Binding-site contacts:
Ligand atom C8 contacts residue ILE152 of chain 45.A at 4.3 Å (hydrophobic).
Ligand atom C8 contacts residue VAL153 of chain 45.A at 4.4 Å (hydrophobic).
Ligand atom O5 contacts residue ASN154 of chain 45.A at 2.4 Å (h-bond).
Ligand atom C4 contacts residue ASN154 of chain 45.A at 4.3 Å.
Ligand atom N2 contacts residue ASN154 of chain 45.A at 3.0 Å (h-bond).
Ligand atom C2 contacts residue ASN154 of chain 45.A at 2.5 Å.
Ligand atom O7 contacts residue ASP161 of chain 45.A at 3.7 Å.
Ligand atom C8 contacts residue ASN154 of chain 45.A at 4.1 Å.
Ligand atom O5 contacts residue THR160 of chain 45.A at 3.2 Å.
Ligand atom O6 contacts residue HIS158 of chain 45.A at 3.4 Å (h-bond).
Ligand atom C6 contacts residue THR160 of chain 45.A at 3.7 Å.
Ligand atom O5 contacts residue HIS158 of chain 45.A at 3.8 Å.
Ligand atom O7 contacts residue THR160 of chain 45.A at 2.5 Å.
Ligand atom C7 contacts residue ASN154 of chain 45.A at 3.0 Å.
Ligand atom C7 contacts residue THR160 of chain 45.A at 3.4 Å.
Ligand atom C1 contacts residue THR160 of chain 45.A at 3.0 Å.
Ligand atom O7 contacts residue ASN154 of chain 45.A at 2.7 Å (h-bond).
Ligand atom C5 contacts residue ASN154 of chain 45.A at 3.8 Å.
Ligand atom C6 contacts residue HIS158 of chain 45.A at 4.0 Å.
Ligand atom C4 contacts residue THR160 of chain 45.A at 3.6 Å.
Ligand atom C1 contacts residue ASN154 of chain 45.A at 1.6 Å.
Ligand atom O3 contacts residue THR160 of chain 45.A at 4.3 Å.
Ligand atom N2 contacts residue THR160 of chain 45.A at 3.5 Å.
Ligand atom C2 contacts residue THR160 of chain 45.A at 2.7 Å.
Ligand atom C3 contacts residue THR160 of chain 45.A at 3.9 Å.
Ligand atom C3 contacts residue ASN154 of chain 45.A at 3.9 Å.
Ligand atom C5 contacts residue THR160 of chain 45.A at 3.7 Å.

This protein binds this small molecule.
Small molecule (SMILES): CC(=O)N[C@@H]1[C@@H](O)[C@H](O)[C@@H](CO)O[C@H]1O

Sequence of chain 45.A:
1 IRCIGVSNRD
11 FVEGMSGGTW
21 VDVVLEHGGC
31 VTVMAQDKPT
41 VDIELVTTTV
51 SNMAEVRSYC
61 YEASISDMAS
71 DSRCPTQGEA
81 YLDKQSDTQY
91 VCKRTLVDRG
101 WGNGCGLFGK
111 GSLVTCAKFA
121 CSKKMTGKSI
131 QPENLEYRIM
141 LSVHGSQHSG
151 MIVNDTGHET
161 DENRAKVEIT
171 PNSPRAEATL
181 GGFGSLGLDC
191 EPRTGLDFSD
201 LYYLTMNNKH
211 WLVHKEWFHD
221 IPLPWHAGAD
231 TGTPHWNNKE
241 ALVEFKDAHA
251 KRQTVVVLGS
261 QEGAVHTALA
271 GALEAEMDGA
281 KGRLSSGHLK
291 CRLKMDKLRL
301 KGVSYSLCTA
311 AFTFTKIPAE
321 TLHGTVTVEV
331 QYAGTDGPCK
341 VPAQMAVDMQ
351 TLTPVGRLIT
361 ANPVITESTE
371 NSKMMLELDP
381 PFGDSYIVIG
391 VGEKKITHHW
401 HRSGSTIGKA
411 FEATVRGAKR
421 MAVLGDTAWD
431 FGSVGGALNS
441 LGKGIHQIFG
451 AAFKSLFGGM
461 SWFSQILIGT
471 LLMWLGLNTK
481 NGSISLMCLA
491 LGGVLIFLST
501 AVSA